This small molecule binds to this protein.
Small molecule (SMILES): OC[C@H]1O[C@H](O)[C@@H](O)[C@@H](O)[C@@H]1O

Sequence of chain 1.E:
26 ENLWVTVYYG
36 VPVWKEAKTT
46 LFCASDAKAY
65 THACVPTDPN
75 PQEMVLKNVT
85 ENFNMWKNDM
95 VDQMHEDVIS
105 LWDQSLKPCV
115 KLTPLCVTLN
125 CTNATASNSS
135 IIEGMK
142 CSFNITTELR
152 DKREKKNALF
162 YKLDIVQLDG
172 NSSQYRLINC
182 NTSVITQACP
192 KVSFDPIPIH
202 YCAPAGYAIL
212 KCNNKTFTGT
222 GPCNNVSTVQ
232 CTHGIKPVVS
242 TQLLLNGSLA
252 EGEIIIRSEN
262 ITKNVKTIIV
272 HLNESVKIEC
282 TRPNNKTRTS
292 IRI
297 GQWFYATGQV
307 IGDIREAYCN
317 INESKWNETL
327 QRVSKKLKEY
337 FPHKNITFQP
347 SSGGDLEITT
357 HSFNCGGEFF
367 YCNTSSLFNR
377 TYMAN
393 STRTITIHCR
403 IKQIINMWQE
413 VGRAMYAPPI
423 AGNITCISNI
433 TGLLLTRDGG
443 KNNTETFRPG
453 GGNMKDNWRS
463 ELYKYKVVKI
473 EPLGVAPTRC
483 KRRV

Binding-site contacts:
Ligand atom C4 contacts residue BMA3 of chain 1.U at 4.4 Å.
Ligand atom C6 contacts residue NAG2 of chain 1.U at 3.8 Å.
Ligand atom O4 contacts residue ARG72 of chain 1.G at 3.5 Å (salt-bridge).
Ligand atom O4 contacts residue TYR71 of chain 1.G at 4.1 Å.
Ligand atom C3 contacts residue BMA3 of chain 1.U at 2.9 Å.
Ligand atom C4 contacts residue TYR71 of chain 1.G at 4.4 Å (hydrophobic).
Ligand atom O6 contacts residue ASP351 of chain 1.E at 4.1 Å.
Ligand atom C4 contacts residue NAG2 of chain 1.U at 4.1 Å.
Ligand atom C1 contacts residue BMA3 of chain 1.U at 4.5 Å.
Ligand atom C3 contacts residue NAG2 of chain 1.U at 3.7 Å.
Ligand atom C2 contacts residue BMA3 of chain 1.U at 3.3 Å.
Ligand atom C5 contacts residue NAG2 of chain 1.U at 3.7 Å.
Ligand atom O3 contacts residue BMA3 of chain 1.U at 2.8 Å (h-bond).
Ligand atom O3 contacts residue NAG2 of chain 1.U at 4.1 Å.
Ligand atom O4 contacts residue NAG2 of chain 1.U at 3.5 Å (h-bond).
Ligand atom O3 contacts residue TYR71 of chain 1.G at 3.4 Å.
Ligand atom O2 contacts residue BMA3 of chain 1.U at 4.3 Å.

Sequence of chain 1.G:
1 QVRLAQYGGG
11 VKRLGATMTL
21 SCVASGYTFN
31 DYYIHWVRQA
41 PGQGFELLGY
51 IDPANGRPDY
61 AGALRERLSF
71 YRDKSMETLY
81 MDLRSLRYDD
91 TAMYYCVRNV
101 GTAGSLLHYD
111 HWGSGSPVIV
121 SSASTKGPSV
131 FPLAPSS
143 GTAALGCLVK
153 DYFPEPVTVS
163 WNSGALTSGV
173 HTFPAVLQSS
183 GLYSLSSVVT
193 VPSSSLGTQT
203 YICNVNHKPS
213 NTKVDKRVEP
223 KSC